A protein and the small-molecule ligand that binds it are described below.
Small molecule (SMILES): CC(=O)N[C@@H]1[C@@H](O)[C@H](O)[C@@H](CO)O[C@H]1O

Sequence of chain 1.B:
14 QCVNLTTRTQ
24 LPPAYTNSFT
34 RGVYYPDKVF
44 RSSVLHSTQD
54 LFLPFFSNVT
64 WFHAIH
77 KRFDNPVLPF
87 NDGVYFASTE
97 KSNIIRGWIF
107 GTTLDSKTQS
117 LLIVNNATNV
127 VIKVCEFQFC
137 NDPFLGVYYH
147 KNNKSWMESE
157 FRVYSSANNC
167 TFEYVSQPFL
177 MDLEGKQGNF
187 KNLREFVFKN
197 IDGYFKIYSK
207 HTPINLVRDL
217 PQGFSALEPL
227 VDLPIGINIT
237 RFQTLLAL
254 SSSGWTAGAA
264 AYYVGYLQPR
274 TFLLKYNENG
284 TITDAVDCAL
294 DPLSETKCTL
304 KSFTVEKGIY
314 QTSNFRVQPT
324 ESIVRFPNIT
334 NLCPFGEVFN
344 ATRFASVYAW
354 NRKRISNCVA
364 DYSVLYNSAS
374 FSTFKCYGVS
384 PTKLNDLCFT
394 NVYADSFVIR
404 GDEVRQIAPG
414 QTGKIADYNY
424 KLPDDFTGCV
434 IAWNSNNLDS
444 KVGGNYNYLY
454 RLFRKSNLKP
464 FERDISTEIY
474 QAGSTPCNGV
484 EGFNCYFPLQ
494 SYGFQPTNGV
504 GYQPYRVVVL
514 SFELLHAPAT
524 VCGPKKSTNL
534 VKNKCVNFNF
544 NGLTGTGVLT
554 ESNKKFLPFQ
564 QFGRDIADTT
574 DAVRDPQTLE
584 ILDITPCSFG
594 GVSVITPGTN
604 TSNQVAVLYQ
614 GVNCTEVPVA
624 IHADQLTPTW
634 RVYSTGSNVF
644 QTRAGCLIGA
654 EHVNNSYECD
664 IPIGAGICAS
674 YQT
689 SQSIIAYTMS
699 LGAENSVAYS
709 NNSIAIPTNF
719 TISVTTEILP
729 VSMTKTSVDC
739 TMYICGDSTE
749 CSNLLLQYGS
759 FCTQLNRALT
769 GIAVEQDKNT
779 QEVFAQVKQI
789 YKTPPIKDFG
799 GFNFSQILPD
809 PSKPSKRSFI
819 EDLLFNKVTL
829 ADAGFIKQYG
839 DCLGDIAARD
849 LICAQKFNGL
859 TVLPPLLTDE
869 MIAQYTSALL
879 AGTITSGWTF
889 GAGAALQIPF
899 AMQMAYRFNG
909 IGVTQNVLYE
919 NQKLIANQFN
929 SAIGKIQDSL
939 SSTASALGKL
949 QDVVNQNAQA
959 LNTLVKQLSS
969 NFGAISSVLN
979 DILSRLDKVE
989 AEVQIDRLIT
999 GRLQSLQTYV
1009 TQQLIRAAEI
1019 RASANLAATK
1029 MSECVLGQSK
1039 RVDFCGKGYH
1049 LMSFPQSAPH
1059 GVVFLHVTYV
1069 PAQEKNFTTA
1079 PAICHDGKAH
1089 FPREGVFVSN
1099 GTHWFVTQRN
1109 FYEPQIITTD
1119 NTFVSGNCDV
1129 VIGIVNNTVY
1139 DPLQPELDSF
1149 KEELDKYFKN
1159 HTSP

Sequence of chain 1.C:
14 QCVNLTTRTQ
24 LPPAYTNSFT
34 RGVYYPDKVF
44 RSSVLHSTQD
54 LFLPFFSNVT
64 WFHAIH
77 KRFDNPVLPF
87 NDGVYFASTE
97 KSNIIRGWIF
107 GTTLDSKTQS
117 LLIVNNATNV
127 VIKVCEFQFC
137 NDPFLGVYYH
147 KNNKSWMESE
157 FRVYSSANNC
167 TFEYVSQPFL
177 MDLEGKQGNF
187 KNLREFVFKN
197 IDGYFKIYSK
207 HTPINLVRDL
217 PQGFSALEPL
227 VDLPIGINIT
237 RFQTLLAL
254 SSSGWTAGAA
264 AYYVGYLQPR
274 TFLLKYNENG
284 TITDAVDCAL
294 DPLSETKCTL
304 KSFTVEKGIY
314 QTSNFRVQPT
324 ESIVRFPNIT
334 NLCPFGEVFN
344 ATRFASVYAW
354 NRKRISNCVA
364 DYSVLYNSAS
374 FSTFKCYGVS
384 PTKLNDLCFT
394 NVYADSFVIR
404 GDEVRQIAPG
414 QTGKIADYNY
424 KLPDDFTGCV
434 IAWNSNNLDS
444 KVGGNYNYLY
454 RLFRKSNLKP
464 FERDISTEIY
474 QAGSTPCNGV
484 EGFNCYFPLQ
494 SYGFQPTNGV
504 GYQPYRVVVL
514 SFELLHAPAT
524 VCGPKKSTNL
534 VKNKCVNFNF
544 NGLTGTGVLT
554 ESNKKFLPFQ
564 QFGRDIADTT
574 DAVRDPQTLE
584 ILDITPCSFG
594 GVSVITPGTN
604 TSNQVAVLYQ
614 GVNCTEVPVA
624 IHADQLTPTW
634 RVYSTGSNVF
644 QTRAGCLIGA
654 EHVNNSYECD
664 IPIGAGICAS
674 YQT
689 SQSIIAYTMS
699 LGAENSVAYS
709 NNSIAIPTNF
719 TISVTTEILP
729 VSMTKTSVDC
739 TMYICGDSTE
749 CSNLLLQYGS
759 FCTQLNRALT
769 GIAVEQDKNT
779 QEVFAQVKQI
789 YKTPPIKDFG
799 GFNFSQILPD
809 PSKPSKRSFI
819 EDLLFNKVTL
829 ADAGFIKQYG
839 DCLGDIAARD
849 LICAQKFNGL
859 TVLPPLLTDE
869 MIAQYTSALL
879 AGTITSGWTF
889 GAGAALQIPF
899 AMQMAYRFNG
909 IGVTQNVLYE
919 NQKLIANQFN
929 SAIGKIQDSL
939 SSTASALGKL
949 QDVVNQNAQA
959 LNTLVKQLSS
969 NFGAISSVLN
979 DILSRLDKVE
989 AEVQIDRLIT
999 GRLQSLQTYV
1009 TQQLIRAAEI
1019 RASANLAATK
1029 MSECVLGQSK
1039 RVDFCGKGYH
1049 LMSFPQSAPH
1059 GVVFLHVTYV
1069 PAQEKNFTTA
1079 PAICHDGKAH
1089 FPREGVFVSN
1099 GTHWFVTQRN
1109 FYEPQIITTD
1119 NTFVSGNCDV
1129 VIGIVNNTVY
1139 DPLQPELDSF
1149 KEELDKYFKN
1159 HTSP

Binding-site contacts:
Ligand atom C1 contacts residue ASN709 of chain 1.B at 1.4 Å.
Ligand atom C7 contacts residue ASP796 of chain 1.C at 4.2 Å.
Ligand atom O7 contacts residue ASN709 of chain 1.B at 3.1 Å (h-bond).
Ligand atom C2 contacts residue ASN709 of chain 1.B at 2.4 Å.
Ligand atom O5 contacts residue ASN709 of chain 1.B at 2.3 Å (h-bond).
Ligand atom C3 contacts residue ASN709 of chain 1.B at 3.7 Å.
Ligand atom C4 contacts residue ASN709 of chain 1.B at 4.2 Å.
Ligand atom C5 contacts residue ASN709 of chain 1.B at 3.6 Å.
Ligand atom C1 contacts residue ASP796 of chain 1.C at 3.6 Å.
Ligand atom N2 contacts residue ASN709 of chain 1.B at 2.9 Å (h-bond).
Ligand atom O5 contacts residue ASP796 of chain 1.C at 3.7 Å.
Ligand atom C8 contacts residue ILE1130 of chain 1.B at 4.2 Å (hydrophobic).
Ligand atom C8 contacts residue ASN709 of chain 1.B at 4.4 Å.
Ligand atom C8 contacts residue GLY1131 of chain 1.B at 3.5 Å.
Ligand atom O7 contacts residue ASP796 of chain 1.C at 3.3 Å (salt-bridge).
Ligand atom C2 contacts residue ASP796 of chain 1.C at 3.9 Å.
Ligand atom N2 contacts residue ASP796 of chain 1.C at 4.5 Å.
Ligand atom C7 contacts residue ASN709 of chain 1.B at 3.2 Å.